Sequence of chain 1.B:
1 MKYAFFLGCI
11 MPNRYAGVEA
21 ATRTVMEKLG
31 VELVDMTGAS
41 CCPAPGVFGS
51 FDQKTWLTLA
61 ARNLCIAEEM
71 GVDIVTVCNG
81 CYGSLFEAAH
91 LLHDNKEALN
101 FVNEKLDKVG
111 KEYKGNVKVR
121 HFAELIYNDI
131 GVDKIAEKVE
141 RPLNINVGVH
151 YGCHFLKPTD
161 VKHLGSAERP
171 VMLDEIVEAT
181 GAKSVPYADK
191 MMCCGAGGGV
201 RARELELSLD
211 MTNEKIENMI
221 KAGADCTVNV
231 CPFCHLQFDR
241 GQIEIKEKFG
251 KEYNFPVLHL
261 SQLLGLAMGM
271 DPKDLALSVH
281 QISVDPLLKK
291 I

Binding-site contacts:
Ligand atom S2 contacts residue ARG201 of chain 1.B at 3.4 Å (salt-bridge).
Ligand atom BR1 contacts residue ARG14 of chain 1.B at 3.9 Å.
Ligand atom O3S contacts residue ARG240 of chain 1.B at 4.2 Å.
Ligand atom O3S contacts residue ARG201 of chain 1.B at 2.8 Å (salt-bridge).
Ligand atom BR1 contacts residue VAL128 of chain 1.C at 3.9 Å.
Ligand atom O2S contacts residue ARG201 of chain 1.B at 2.8 Å (salt-bridge).
Ligand atom C1 contacts residue LEU236 of chain 1.B at 4.1 Å (hydrophobic).
Ligand atom C2 contacts residue LEU236 of chain 1.B at 4.1 Å (hydrophobic).
Ligand atom BR1 contacts residue LEU236 of chain 1.B at 3.9 Å.
Ligand atom O3S contacts residue GLU244 of chain 1.B at 4.4 Å.
Ligand atom O2S contacts residue LEU236 of chain 1.B at 3.6 Å.
Ligand atom O1S contacts residue ARG201 of chain 1.B at 4.5 Å.

Sequence of chain 1.C:
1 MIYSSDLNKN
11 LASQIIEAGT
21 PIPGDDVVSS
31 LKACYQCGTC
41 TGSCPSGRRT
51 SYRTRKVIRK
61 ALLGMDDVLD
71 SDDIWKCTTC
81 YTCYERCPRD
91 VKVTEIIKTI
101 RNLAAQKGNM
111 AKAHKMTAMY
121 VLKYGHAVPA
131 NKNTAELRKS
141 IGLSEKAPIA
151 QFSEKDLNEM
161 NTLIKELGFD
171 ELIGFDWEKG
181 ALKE

The protein below binds the small molecule below.
Small molecule (SMILES): O=S(=O)(O)CCBr